Binding-site contacts:
Ligand atom C11 contacts residue HIS273 of chain 1.E at 3.1 Å.
Ligand atom O11 contacts residue HIS273 of chain 1.E at 3.0 Å.
Ligand atom C16 contacts residue LYS917 of chain 1.E at 3.0 Å.
Ligand atom O2A contacts residue VAL654 of chain 1.E at 2.9 Å (h-bond).
Ligand atom O14 contacts residue HIS531 of chain 1.E at 2.8 Å (h-bond).
Ligand atom S12 contacts residue MD11 of chain 1.OA at 2.1 Å (h-bond).
Ligand atom C5 contacts residue TRP700 of chain 1.E at 3.3 Å (hydrophobic).
Ligand atom O14 contacts residue THR915 of chain 1.E at 3.1 Å (h-bond).
Ligand atom N17 contacts residue THR915 of chain 1.E at 2.3 Å (h-bond).
Ligand atom C17 contacts residue THR915 of chain 1.E at 2.8 Å.
Ligand atom C15 contacts residue LYS917 of chain 1.E at 3.1 Å.
Ligand atom O4' contacts residue ASN653 of chain 1.E at 2.9 Å (h-bond).
Ligand atom N15 contacts residue HIS531 of chain 1.E at 3.0 Å.
Ligand atom S12 contacts residue HIS923 of chain 1.E at 3.0 Å (h-bond).
Ligand atom C4 contacts residue ASN653 of chain 1.E at 3.3 Å.
Ligand atom S13 contacts residue LYS917 of chain 1.E at 3.3 Å.
Ligand atom N18 contacts residue HIS1020 of chain 1.E at 3.2 Å.
Ligand atom N3 contacts residue ASN653 of chain 1.E at 3.3 Å (h-bond).
Ligand atom O2A contacts residue ASN655 of chain 1.E at 3.0 Å.
Ligand atom C14 contacts residue HIS273 of chain 1.E at 3.2 Å.
Ligand atom O1A contacts residue GLN925 of chain 1.E at 3.0 Å (h-bond).
Ligand atom O3B contacts residue HIS923 of chain 1.E at 3.0 Å.
Ligand atom C15 contacts residue HIS531 of chain 1.E at 3.3 Å.
Ligand atom S13 contacts residue ASP275 of chain 1.E at 3.1 Å (salt-bridge).
Ligand atom O1A contacts residue SER924 of chain 1.E at 3.2 Å (h-bond).
Ligand atom C16 contacts residue HIS1020 of chain 1.E at 3.1 Å.
Ligand atom N2 contacts residue THR680 of chain 1.E at 2.8 Å.
Ligand atom N7 contacts residue TRP700 of chain 1.E at 2.5 Å (h-bond).
Ligand atom N16 contacts residue PRO1098 of chain 1.E at 3.2 Å.
Ligand atom C17 contacts residue PRO1098 of chain 1.E at 3.3 Å (hydrophobic).
Ligand atom S13 contacts residue MD11 of chain 1.OA at 2.3 Å (h-bond).
Ligand atom C20 contacts residue HIS1020 of chain 1.E at 2.8 Å.
Ligand atom O14 contacts residue LYS917 of chain 1.E at 3.0 Å (salt-bridge).
Ligand atom N16 contacts residue THR915 of chain 1.E at 2.5 Å (h-bond).
Ligand atom O6 contacts residue TRP700 of chain 1.E at 3.1 Å (h-bond).
Ligand atom O1A contacts residue VAL922 of chain 1.E at 3.1 Å (h-bond).
Ligand atom N8 contacts residue HIS1020 of chain 1.E at 3.1 Å (h-bond).
Ligand atom O2A contacts residue SER924 of chain 1.E at 2.9 Å.
Ligand atom N15 contacts residue LYS917 of chain 1.E at 2.8 Å (salt-bridge).
Ligand atom N2 contacts residue THR652 of chain 1.E at 2.9 Å (h-bond).

This small molecule binds to this protein.
Small molecule (SMILES): Nc1nc2c(c(=O)[nH]1)N[C@@H](/C(S)=C(/S)[C@H](O)CO[P](=O)(O)O[P](=O)(O)OC[C@H]1O[C@@H](n3cnc4c(=O)[nH]c(N)nc43)[C@H](O)[C@@H]1O)C=N2

Sequence of chain 1.E:
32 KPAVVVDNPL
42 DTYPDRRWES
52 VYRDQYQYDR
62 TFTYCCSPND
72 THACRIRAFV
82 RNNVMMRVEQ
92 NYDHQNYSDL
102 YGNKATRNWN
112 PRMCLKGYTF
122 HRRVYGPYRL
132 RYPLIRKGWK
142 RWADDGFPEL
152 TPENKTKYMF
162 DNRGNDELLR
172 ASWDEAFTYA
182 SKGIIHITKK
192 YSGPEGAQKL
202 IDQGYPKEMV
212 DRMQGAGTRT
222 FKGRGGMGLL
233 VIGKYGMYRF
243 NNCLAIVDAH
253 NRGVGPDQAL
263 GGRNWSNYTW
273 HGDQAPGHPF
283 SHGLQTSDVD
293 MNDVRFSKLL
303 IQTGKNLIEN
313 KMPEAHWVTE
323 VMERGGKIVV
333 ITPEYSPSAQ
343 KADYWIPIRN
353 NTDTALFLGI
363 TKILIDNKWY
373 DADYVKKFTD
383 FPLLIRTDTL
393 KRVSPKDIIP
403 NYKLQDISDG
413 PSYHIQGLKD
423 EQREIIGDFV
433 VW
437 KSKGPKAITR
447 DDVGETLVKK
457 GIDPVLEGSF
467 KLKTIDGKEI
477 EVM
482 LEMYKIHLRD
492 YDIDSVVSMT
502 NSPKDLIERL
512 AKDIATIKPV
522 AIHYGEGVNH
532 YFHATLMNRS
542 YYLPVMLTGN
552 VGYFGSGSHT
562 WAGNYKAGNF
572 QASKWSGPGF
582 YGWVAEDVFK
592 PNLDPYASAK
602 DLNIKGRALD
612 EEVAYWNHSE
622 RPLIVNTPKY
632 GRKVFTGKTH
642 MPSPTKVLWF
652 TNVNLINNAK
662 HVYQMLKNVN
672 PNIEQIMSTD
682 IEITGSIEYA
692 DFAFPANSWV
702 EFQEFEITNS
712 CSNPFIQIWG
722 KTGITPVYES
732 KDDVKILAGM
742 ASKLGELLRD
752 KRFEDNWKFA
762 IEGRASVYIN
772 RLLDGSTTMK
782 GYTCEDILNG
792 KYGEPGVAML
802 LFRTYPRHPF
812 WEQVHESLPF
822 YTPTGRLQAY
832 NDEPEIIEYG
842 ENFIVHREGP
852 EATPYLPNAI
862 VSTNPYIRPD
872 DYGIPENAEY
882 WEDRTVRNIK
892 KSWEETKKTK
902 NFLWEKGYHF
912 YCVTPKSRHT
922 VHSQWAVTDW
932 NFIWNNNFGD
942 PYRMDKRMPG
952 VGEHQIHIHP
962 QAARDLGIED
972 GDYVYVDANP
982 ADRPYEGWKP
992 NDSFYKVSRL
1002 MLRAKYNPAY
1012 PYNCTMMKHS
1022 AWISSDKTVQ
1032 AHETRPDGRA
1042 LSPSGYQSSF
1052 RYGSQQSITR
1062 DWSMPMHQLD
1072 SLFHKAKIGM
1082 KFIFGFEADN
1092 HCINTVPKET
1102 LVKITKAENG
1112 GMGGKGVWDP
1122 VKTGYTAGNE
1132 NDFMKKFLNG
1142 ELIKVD